The protein below binds the small molecule below.
Small molecule (SMILES): CC(=O)N[C@H]1[C@@H](OP(=O)(O)O)O[C@H](CO)[C@@H](O)[C@@H]1O

Binding-site contacts:
Ligand atom O4 contacts residue ASN289 of chain 1.B at 3.5 Å.
Ligand atom OP3 contacts residue ASN289 of chain 1.B at 3.2 Å (h-bond).
Ligand atom C6 contacts residue PHE343 of chain 1.B at 3.9 Å (hydrophobic).
Ligand atom C4 contacts residue ASN244 of chain 1.B at 4.2 Å.
Ligand atom O3 contacts residue ALA292 of chain 1.B at 3.6 Å.
Ligand atom C4 contacts residue ASN341 of chain 1.B at 3.3 Å.
Ligand atom O3 contacts residue ASN289 of chain 1.B at 4.1 Å.
Ligand atom C1 contacts residue SER291 of chain 1.B at 4.2 Å.
Ligand atom O3 contacts residue ARG237 of chain 1.B at 3.0 Å (salt-bridge).
Ligand atom O7 contacts residue ALA292 of chain 1.B at 4.0 Å.
Ligand atom OP1 contacts residue SER291 of chain 1.B at 3.2 Å (h-bond).
Ligand atom C3 contacts residue ARG237 of chain 1.B at 4.0 Å.
Ligand atom O7 contacts residue ARG237 of chain 1.B at 3.0 Å (salt-bridge).
Ligand atom O3 contacts residue ASN341 of chain 1.B at 3.3 Å (h-bond).
Ligand atom C4 contacts residue ARG237 of chain 1.B at 4.1 Å.
Ligand atom C6 contacts residue PHE240 of chain 1.B at 3.6 Å (hydrophobic).
Ligand atom O4 contacts residue ASN341 of chain 1.B at 2.5 Å (h-bond).
Ligand atom O1 contacts residue ASN289 of chain 1.B at 3.3 Å (h-bond).
Ligand atom O1 contacts residue SER291 of chain 1.B at 3.4 Å (h-bond).
Ligand atom C3 contacts residue ASN289 of chain 1.B at 3.5 Å.
Ligand atom C5 contacts residue ASN289 of chain 1.B at 4.1 Å.
Ligand atom P contacts residue ASN289 of chain 1.B at 3.9 Å.
Ligand atom OP3 contacts residue SER291 of chain 1.B at 3.4 Å (h-bond).
Ligand atom C7 contacts residue ARG237 of chain 1.B at 4.0 Å.
Ligand atom O4 contacts residue ASN244 of chain 1.B at 3.7 Å.
Ligand atom C8 contacts residue SER291 of chain 1.B at 3.5 Å.
Ligand atom O6 contacts residue PHE343 of chain 1.B at 3.5 Å.
Ligand atom C5 contacts residue PHE240 of chain 1.B at 4.1 Å (hydrophobic).
Ligand atom C3 contacts residue SER291 of chain 1.B at 3.8 Å.
Ligand atom C7 contacts residue ALA292 of chain 1.B at 3.9 Å (hydrophobic).
Ligand atom O5 contacts residue PHE240 of chain 1.B at 3.6 Å.
Ligand atom C4 contacts residue ASN289 of chain 1.B at 4.1 Å.
Ligand atom N2 contacts residue SER291 of chain 1.B at 2.8 Å (h-bond).
Ligand atom C4 contacts residue PHE240 of chain 1.B at 4.0 Å (hydrophobic).
Ligand atom C8 contacts residue ALA292 of chain 1.B at 4.0 Å (hydrophobic).
Ligand atom C6 contacts residue ASN244 of chain 1.B at 4.2 Å.
Ligand atom C3 contacts residue ASN341 of chain 1.B at 3.8 Å.
Ligand atom C7 contacts residue SER291 of chain 1.B at 3.6 Å.
Ligand atom C2 contacts residue SER291 of chain 1.B at 3.8 Å.
Ligand atom P contacts residue SER291 of chain 1.B at 3.5 Å.

Sequence of chain 1.B:
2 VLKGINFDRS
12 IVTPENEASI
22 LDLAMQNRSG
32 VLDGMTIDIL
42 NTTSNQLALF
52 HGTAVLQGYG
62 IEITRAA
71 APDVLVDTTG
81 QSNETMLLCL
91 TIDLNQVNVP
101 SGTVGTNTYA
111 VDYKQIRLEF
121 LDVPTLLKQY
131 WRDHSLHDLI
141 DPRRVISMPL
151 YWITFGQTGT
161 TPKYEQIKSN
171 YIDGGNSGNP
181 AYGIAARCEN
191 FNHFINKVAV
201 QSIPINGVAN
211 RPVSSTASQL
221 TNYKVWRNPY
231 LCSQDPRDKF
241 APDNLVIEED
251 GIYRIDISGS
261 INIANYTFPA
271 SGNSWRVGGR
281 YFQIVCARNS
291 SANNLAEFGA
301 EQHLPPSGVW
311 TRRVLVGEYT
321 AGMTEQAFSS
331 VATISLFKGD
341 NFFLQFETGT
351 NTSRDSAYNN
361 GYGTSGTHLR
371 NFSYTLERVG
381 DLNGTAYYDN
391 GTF